Sequence of chain 1.A:
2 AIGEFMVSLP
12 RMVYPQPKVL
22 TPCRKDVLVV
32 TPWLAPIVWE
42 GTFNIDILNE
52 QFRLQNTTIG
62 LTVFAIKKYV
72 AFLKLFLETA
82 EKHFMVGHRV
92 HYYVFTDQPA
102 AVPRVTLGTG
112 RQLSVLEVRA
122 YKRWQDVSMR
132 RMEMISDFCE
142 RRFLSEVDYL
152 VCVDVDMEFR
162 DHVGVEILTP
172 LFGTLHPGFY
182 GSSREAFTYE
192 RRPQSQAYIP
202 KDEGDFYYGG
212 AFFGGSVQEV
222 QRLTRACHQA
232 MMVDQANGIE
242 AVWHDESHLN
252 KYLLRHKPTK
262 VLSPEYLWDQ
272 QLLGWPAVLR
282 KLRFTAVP

This small molecule binds to this protein.
Small molecule (SMILES): O=c1ccn([C@@H]2O[C@H](CO[P](=O)(O)O[P](=O)(O)O[C@H]3O[C@H](CO)[C@H](O)[C@H](O)[C@H]3O)[C@@H](O)[C@H]2O)c(=O)[nH]1

Binding-site contacts:
Ligand atom PA contacts residue MN1 of chain 1.B at 3.1 Å.
Ligand atom C2D contacts residue PHE65 of chain 1.A at 3.4 Å (hydrophobic).
Ligand atom C2 contacts residue TYR70 of chain 1.A at 3.5 Å (hydrophobic).
Ligand atom O3' contacts residue ALA212 of chain 1.A at 3.2 Å (h-bond).
Ligand atom O3B contacts residue ASP155 of chain 1.A at 3.5 Å (salt-bridge).
Ligand atom C4' contacts residue ARG132 of chain 1.A at 3.5 Å.
Ligand atom O1A contacts residue MN1 of chain 1.B at 2.1 Å.
Ligand atom O2A contacts residue TYR70 of chain 1.A at 2.7 Å (h-bond).
Ligand atom O2D contacts residue PHE65 of chain 1.A at 2.7 Å (h-bond).
Ligand atom O3D contacts residue ASP155 of chain 1.A at 3.3 Å.
Ligand atom O4' contacts residue ASP246 of chain 1.A at 2.9 Å (salt-bridge).
Ligand atom O3' contacts residue GLY211 of chain 1.A at 3.0 Å.
Ligand atom O2 contacts residue PHE65 of chain 1.A at 3.3 Å (h-bond).
Ligand atom O2 contacts residue ILE67 of chain 1.A at 2.9 Å (h-bond).
Ligand atom C2' contacts residue ASP155 of chain 1.A at 3.5 Å.
Ligand atom O3' contacts residue ARG132 of chain 1.A at 2.8 Å (salt-bridge).
Ligand atom O4 contacts residue TYR70 of chain 1.A at 3.5 Å.
Ligand atom O6' contacts residue TRP125 of chain 1.A at 3.4 Å.
Ligand atom O6' contacts residue HIS245 of chain 1.A at 2.7 Å (h-bond).
Ligand atom O3D contacts residue ASP157 of chain 1.A at 3.2 Å (salt-bridge).
Ligand atom C3' contacts residue ASP155 of chain 1.A at 3.4 Å.
Ligand atom O4' contacts residue GLU247 of chain 1.A at 3.4 Å.
Ligand atom N3 contacts residue TYR70 of chain 1.A at 3.2 Å.
Ligand atom O1A contacts residue ASP157 of chain 1.A at 3.0 Å (salt-bridge).
Ligand atom O3A contacts residue MN1 of chain 1.B at 3.3 Å.
Ligand atom O2' contacts residue ASP155 of chain 1.A at 2.6 Å (salt-bridge).
Ligand atom O2 contacts residue TYR70 of chain 1.A at 3.5 Å.
Ligand atom O1B contacts residue MN1 of chain 1.B at 2.0 Å.
Ligand atom C6' contacts residue TRP244 of chain 1.A at 3.4 Å (hydrophobic).
Ligand atom O2D contacts residue VAL156 of chain 1.A at 3.5 Å (h-bond).
Ligand atom O4' contacts residue GLY211 of chain 1.A at 3.6 Å.
Ligand atom O3' contacts residue ASP155 of chain 1.A at 2.8 Å (salt-bridge).
Ligand atom C4' contacts residue ASP246 of chain 1.A at 3.2 Å.
Ligand atom O2' contacts residue ALA212 of chain 1.A at 3.2 Å.
Ligand atom C3' contacts residue ARG132 of chain 1.A at 3.4 Å.
Ligand atom O3D contacts residue VAL156 of chain 1.A at 3.3 Å (h-bond).
Ligand atom C4' contacts residue SER129 of chain 1.A at 3.3 Å.
Ligand atom C4 contacts residue TYR70 of chain 1.A at 3.3 Å (hydrophobic).
Ligand atom PB contacts residue MN1 of chain 1.B at 3.1 Å.
Ligand atom N3 contacts residue ILE67 of chain 1.A at 2.8 Å (h-bond).